This protein binds this small molecule.
Small molecule (SMILES): CC(=O)N[C@@H]1[C@@H](O)[C@H](O)[C@@H](CO)O[C@H]1O

Sequence of chain 1.A:
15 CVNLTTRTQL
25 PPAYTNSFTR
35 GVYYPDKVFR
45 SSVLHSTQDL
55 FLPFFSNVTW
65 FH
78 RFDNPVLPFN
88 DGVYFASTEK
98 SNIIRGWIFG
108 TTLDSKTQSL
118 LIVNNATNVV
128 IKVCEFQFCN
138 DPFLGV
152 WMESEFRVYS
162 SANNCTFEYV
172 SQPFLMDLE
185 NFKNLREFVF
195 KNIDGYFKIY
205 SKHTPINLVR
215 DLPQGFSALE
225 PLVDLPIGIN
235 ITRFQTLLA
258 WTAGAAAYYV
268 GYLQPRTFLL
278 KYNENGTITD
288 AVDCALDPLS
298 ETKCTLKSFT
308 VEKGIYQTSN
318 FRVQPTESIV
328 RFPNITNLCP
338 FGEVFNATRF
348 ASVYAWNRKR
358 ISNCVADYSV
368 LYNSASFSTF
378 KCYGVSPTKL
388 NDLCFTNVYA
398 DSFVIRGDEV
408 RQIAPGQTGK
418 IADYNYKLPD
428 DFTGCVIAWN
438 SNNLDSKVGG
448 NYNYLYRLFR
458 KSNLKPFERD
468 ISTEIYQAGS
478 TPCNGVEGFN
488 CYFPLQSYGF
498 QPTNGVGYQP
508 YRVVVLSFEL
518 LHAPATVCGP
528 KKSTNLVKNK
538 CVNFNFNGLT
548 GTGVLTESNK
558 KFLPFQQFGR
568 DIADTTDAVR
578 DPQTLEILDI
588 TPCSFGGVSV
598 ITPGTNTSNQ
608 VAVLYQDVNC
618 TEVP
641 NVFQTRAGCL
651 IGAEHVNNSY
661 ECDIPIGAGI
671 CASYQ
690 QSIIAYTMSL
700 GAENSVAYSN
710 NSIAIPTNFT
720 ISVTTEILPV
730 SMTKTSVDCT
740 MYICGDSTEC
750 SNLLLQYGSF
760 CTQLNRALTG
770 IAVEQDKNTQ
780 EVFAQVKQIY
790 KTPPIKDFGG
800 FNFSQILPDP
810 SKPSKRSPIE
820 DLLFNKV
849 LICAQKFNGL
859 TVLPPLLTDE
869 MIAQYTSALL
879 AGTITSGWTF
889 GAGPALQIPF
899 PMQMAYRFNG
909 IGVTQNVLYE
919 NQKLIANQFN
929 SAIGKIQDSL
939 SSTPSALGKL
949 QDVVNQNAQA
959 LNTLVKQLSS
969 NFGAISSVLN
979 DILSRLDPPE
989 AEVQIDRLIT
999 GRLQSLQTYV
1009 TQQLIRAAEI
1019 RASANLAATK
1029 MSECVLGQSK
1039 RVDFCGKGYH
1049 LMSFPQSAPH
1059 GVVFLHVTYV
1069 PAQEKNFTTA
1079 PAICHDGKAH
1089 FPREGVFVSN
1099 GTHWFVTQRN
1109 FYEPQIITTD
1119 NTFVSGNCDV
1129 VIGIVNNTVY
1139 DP

Binding-site contacts:
Ligand atom C3 contacts residue ASN61 of chain 1.A at 3.9 Å.
Ligand atom C5 contacts residue TYR28 of chain 1.A at 4.3 Å (hydrophobic).
Ligand atom C1 contacts residue TYR28 of chain 1.A at 4.1 Å (hydrophobic).
Ligand atom C2 contacts residue ASN61 of chain 1.A at 2.8 Å.
Ligand atom O5 contacts residue ASN61 of chain 1.A at 2.3 Å (h-bond).
Ligand atom C8 contacts residue ASN61 of chain 1.A at 4.0 Å.
Ligand atom C8 contacts residue THR29 of chain 1.A at 4.4 Å.
Ligand atom C4 contacts residue ASN61 of chain 1.A at 4.3 Å.
Ligand atom C1 contacts residue ASN61 of chain 1.A at 1.5 Å.
Ligand atom C7 contacts residue ASN61 of chain 1.A at 3.9 Å.
Ligand atom C5 contacts residue ASN61 of chain 1.A at 3.5 Å.
Ligand atom O5 contacts residue TYR28 of chain 1.A at 4.4 Å.
Ligand atom N2 contacts residue ASN61 of chain 1.A at 3.2 Å.